Sequence of chain 1.B:
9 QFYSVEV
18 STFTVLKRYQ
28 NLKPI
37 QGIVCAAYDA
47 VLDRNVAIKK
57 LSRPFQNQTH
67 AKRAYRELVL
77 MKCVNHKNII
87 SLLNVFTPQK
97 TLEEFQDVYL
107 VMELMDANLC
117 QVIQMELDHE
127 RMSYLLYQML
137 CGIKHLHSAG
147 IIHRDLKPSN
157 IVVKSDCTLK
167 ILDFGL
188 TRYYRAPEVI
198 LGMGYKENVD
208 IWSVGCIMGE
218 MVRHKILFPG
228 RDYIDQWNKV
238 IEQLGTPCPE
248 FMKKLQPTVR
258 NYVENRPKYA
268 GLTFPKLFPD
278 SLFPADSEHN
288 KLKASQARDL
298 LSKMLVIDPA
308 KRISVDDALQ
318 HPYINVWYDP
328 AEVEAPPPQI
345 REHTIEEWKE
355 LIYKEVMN

A protein and the small-molecule ligand that binds it are described below.
Small molecule (SMILES): O=C(Nc1nnc(-c2ccncc2)s1)C(F)(F)Br

Binding-site contacts:
Ligand atom C7 contacts residue ALA53 of chain 1.B at 3.6 Å (hydrophobic).
Ligand atom C1 contacts residue GOL1 of chain 1.V at 4.0 Å.
Ligand atom C7 contacts residue LEU168 of chain 1.B at 4.4 Å (hydrophobic).
Ligand atom C7 contacts residue LEU110 of chain 1.B at 4.3 Å (hydrophobic).
Ligand atom C7 contacts residue GLU109 of chain 1.B at 3.2 Å.
Ligand atom N4 contacts residue GLU109 of chain 1.B at 3.7 Å.
Ligand atom N2 contacts residue LEU168 of chain 1.B at 3.7 Å.
Ligand atom N4 contacts residue MET111 of chain 1.B at 3.0 Å (h-bond).
Ligand atom C3 contacts residue LEU168 of chain 1.B at 4.0 Å (hydrophobic).
Ligand atom S1 contacts residue VAL40 of chain 1.B at 3.7 Å.
Ligand atom N1 contacts residue LYS55 of chain 1.B at 4.0 Å.
Ligand atom C4 contacts residue GOL1 of chain 1.V at 4.5 Å.
Ligand atom C1 contacts residue VAL40 of chain 1.B at 3.8 Å (hydrophobic).
Ligand atom C5 contacts residue LEU168 of chain 1.B at 4.1 Å (hydrophobic).
Ligand atom C9 contacts residue GOL1 of chain 1.V at 3.7 Å.
Ligand atom C7 contacts residue MET111 of chain 1.B at 3.8 Å (hydrophobic).
Ligand atom C6 contacts residue LEU168 of chain 1.B at 3.8 Å (hydrophobic).
Ligand atom N3 contacts residue LEU168 of chain 1.B at 3.6 Å.
Ligand atom C8 contacts residue ALA53 of chain 1.B at 4.4 Å (hydrophobic).
Ligand atom N4 contacts residue ALA53 of chain 1.B at 4.0 Å.
Ligand atom N3 contacts residue MET108 of chain 1.B at 3.9 Å.
Ligand atom C8 contacts residue LEU110 of chain 1.B at 4.3 Å (hydrophobic).
Ligand atom N2 contacts residue LYS55 of chain 1.B at 4.1 Å.
Ligand atom S1 contacts residue LEU168 of chain 1.B at 4.4 Å.
Ligand atom C3 contacts residue GOL1 of chain 1.V at 4.4 Å.
Ligand atom N4 contacts residue LEU110 of chain 1.B at 3.9 Å.
Ligand atom C3 contacts residue VAL40 of chain 1.B at 3.6 Å (hydrophobic).
Ligand atom C8 contacts residue MET111 of chain 1.B at 4.0 Å (hydrophobic).
Ligand atom S1 contacts residue GOL1 of chain 1.V at 3.3 Å (h-bond).
Ligand atom C8 contacts residue GOL1 of chain 1.V at 4.0 Å.
Ligand atom C6 contacts residue GLU109 of chain 1.B at 4.3 Å.
Ligand atom N2 contacts residue VAL40 of chain 1.B at 4.2 Å.
Ligand atom C3 contacts residue LYS55 of chain 1.B at 4.4 Å.
Ligand atom C4 contacts residue LEU168 of chain 1.B at 3.8 Å (hydrophobic).
Ligand atom C6 contacts residue MET108 of chain 1.B at 4.2 Å (hydrophobic).
Ligand atom C9 contacts residue ALA53 of chain 1.B at 4.4 Å (hydrophobic).
Ligand atom C5 contacts residue ALA53 of chain 1.B at 4.0 Å (hydrophobic).
Ligand atom C6 contacts residue ALA53 of chain 1.B at 3.6 Å (hydrophobic).
Ligand atom N1 contacts residue VAL40 of chain 1.B at 3.6 Å.
Ligand atom C4 contacts residue VAL40 of chain 1.B at 4.1 Å (hydrophobic).